Binding-site contacts:
Ligand atom P contacts residue GLY261 of chain 1.C at 4.1 Å.
Ligand atom O2P contacts residue GLY262 of chain 1.C at 4.5 Å.
Ligand atom O3P contacts residue GLY262 of chain 1.C at 3.0 Å (h-bond).
Ligand atom P contacts residue NDG1 of chain 1.J at 3.5 Å.
Ligand atom P contacts residue THR233 of chain 1.C at 3.4 Å.
Ligand atom O3P contacts residue THR233 of chain 1.C at 4.5 Å.
Ligand atom O1P contacts residue ARG289 of chain 1.C at 4.2 Å.
Ligand atom O2P contacts residue THR233 of chain 1.C at 2.4 Å (h-bond).
Ligand atom O3P contacts residue ARG289 of chain 1.C at 2.8 Å (salt-bridge).
Ligand atom O6 contacts residue NDG1 of chain 1.J at 3.9 Å.
Ligand atom O2P contacts residue GLY261 of chain 1.C at 3.9 Å.
Ligand atom O3P contacts residue GLY261 of chain 1.C at 3.7 Å.
Ligand atom O2P contacts residue NDG1 of chain 1.J at 3.6 Å.
Ligand atom O1P contacts residue GLY262 of chain 1.C at 3.6 Å.
Ligand atom O1P contacts residue GLY261 of chain 1.C at 4.2 Å.
Ligand atom O1P contacts residue THR233 of chain 1.C at 3.4 Å (h-bond).
Ligand atom O6 contacts residue ARG289 of chain 1.C at 4.0 Å.
Ligand atom P contacts residue GLY262 of chain 1.C at 3.8 Å.
Ligand atom C6 contacts residue ARG289 of chain 1.C at 3.5 Å.
Ligand atom P contacts residue ARG289 of chain 1.C at 3.8 Å.
Ligand atom O3P contacts residue NDG1 of chain 1.J at 2.6 Å (h-bond).
Ligand atom O1P contacts residue SER277 of chain 1.C at 4.2 Å.

A small-molecule ligand and the protein it binds are described below.
Small molecule (SMILES): O=P(O)(O)OC[C@H]1O[C@H](O)[C@@H](O)[C@@H](O)[C@@H]1O

Sequence of chain 1.C:
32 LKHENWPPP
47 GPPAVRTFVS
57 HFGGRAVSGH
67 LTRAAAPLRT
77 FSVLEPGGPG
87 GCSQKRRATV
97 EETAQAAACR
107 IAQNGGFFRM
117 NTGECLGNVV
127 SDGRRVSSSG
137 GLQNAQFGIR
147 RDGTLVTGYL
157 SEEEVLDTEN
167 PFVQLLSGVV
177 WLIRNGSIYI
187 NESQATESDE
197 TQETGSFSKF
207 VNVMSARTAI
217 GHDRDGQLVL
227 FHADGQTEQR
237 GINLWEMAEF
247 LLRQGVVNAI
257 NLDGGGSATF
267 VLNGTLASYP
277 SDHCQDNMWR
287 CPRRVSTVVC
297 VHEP